This protein binds this small molecule.
Small molecule (SMILES): CC(=O)N[C@H]1[C@H](O[C@H]2[C@H](O)[C@@H](NC(C)=O)CO[C@@H]2CO)O[C@H](CO)[C@@H](O)[C@@H]1O

Binding-site contacts:
Ligand atom O5 contacts residue HIS174 of chain 3.A at 3.0 Å.
Ligand atom C7 contacts residue ASN135 of chain 3.A at 3.4 Å.
Ligand atom O7 contacts residue ASN135 of chain 3.A at 3.4 Å (h-bond).
Ligand atom C7 contacts residue LEU134 of chain 3.A at 4.2 Å (hydrophobic).
Ligand atom C8 contacts residue LEU134 of chain 3.A at 3.6 Å (hydrophobic).
Ligand atom C5 contacts residue ASN135 of chain 3.A at 3.5 Å.
Ligand atom C3 contacts residue ASN135 of chain 3.A at 3.7 Å.
Ligand atom C4 contacts residue ASN135 of chain 3.A at 4.0 Å.
Ligand atom C6 contacts residue HIS174 of chain 3.A at 3.6 Å.
Ligand atom C2 contacts residue ASN135 of chain 3.A at 2.3 Å.
Ligand atom C8 contacts residue ASN135 of chain 3.A at 3.8 Å.
Ligand atom N2 contacts residue ASN135 of chain 3.A at 2.9 Å (h-bond).
Ligand atom C8 contacts residue PRO133 of chain 3.A at 3.3 Å (hydrophobic).
Ligand atom O5 contacts residue ASN135 of chain 3.A at 2.2 Å (h-bond).
Ligand atom C1 contacts residue HIS174 of chain 3.A at 3.5 Å.
Ligand atom O6 contacts residue HIS174 of chain 3.A at 3.9 Å.
Ligand atom C5 contacts residue HIS174 of chain 3.A at 3.5 Å.
Ligand atom C1 contacts residue ASN135 of chain 3.A at 1.4 Å.

Sequence of chain 3.A:
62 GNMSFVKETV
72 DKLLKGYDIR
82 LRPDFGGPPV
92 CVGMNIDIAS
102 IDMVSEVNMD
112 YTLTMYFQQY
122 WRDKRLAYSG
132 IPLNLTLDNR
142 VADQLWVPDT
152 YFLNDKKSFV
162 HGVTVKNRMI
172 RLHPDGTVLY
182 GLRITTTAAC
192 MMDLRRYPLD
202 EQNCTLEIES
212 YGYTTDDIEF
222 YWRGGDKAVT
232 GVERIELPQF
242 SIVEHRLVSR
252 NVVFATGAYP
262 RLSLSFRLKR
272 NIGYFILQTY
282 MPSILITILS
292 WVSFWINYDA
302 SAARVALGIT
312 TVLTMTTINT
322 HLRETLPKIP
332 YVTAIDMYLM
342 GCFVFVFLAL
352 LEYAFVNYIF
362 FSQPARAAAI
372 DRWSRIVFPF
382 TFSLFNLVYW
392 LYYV